Sequence of chain 1.B:
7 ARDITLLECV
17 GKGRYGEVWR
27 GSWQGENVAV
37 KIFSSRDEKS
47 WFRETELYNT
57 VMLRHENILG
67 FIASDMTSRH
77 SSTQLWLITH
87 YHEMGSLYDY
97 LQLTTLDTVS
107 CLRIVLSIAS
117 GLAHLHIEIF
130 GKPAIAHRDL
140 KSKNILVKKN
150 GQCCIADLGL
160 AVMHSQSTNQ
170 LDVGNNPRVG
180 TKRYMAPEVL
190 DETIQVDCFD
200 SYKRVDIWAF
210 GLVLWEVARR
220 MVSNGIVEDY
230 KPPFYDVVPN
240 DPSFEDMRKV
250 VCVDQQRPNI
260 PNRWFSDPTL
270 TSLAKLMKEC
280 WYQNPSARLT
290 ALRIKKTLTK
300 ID

Binding-site contacts:
Ligand atom O1 contacts residue GLY150 of chain 1.B at 3.4 Å.
Ligand atom C1 contacts residue ARG109 of chain 1.B at 3.8 Å.
Ligand atom C2 contacts residue ILE110 of chain 1.B at 3.6 Å (hydrophobic).
Ligand atom C3 contacts residue ILE110 of chain 1.B at 3.9 Å (hydrophobic).
Ligand atom C4 contacts residue ARG109 of chain 1.B at 3.1 Å.
Ligand atom C1 contacts residue GLY150 of chain 1.B at 4.2 Å.
Ligand atom C3 contacts residue LYS147 of chain 1.B at 4.0 Å.
Ligand atom C3 contacts residue VAL146 of chain 1.B at 3.1 Å (hydrophobic).
Ligand atom C1 contacts residue TYR96 of chain 1.B at 2.6 Å (hydrophobic).
Ligand atom C2 contacts residue GLY150 of chain 1.B at 3.7 Å.
Ligand atom C1 contacts residue VAL146 of chain 1.B at 4.4 Å (hydrophobic).
Ligand atom C2 contacts residue TYR96 of chain 1.B at 3.4 Å (hydrophobic).
Ligand atom O1 contacts residue TYR96 of chain 1.B at 3.6 Å.
Ligand atom C2 contacts residue VAL146 of chain 1.B at 3.8 Å (hydrophobic).
Ligand atom C4 contacts residue GLY150 of chain 1.B at 2.3 Å.
Ligand atom C3 contacts residue GLN151 of chain 1.B at 4.0 Å.
Ligand atom C2 contacts residue ARG109 of chain 1.B at 4.0 Å.
Ligand atom C3 contacts residue GLY150 of chain 1.B at 2.8 Å.
Ligand atom C4 contacts residue ILE110 of chain 1.B at 3.4 Å (hydrophobic).
Ligand atom O1 contacts residue ARG109 of chain 1.B at 2.8 Å (salt-bridge).
Ligand atom C4 contacts residue GLN151 of chain 1.B at 4.1 Å.

A small-molecule ligand and the protein it binds are described below.
Small molecule (SMILES): OCC1CC1